Binding-site contacts:
Ligand atom C4 contacts residue ASN205 of chain 1.A at 4.0 Å.
Ligand atom O7 contacts residue MET223 of chain 1.A at 4.3 Å.
Ligand atom C8 contacts residue ASP3 of chain 1.A at 3.4 Å.
Ligand atom C1 contacts residue ASN205 of chain 1.A at 2.3 Å.
Ligand atom N2 contacts residue GLY5 of chain 1.A at 4.0 Å.
Ligand atom C2 contacts residue ASN205 of chain 1.A at 3.2 Å.
Ligand atom O6 contacts residue ASN205 of chain 1.A at 3.2 Å (h-bond).
Ligand atom C8 contacts residue GLY5 of chain 1.A at 2.9 Å.
Ligand atom C5 contacts residue ASN205 of chain 1.A at 3.3 Å.
Ligand atom C3 contacts residue ASN205 of chain 1.A at 4.2 Å.
Ligand atom C7 contacts residue VAL4 of chain 1.A at 3.7 Å (hydrophobic).
Ligand atom N2 contacts residue VAL4 of chain 1.A at 4.3 Å.
Ligand atom O5 contacts residue ASN205 of chain 1.A at 1.9 Å (h-bond).
Ligand atom N2 contacts residue ASN205 of chain 1.A at 4.2 Å.
Ligand atom C7 contacts residue GLY5 of chain 1.A at 4.0 Å.
Ligand atom O7 contacts residue VAL4 of chain 1.A at 4.3 Å.
Ligand atom C6 contacts residue ASN205 of chain 1.A at 3.9 Å.
Ligand atom C8 contacts residue VAL4 of chain 1.A at 2.7 Å (hydrophobic).

A small-molecule ligand and the protein it binds are described below.
Small molecule (SMILES): CC(=O)N[C@@H]1[C@@H](O)[C@H](O)[C@@H](CO)O[C@H]1O

Sequence of chain 1.A:
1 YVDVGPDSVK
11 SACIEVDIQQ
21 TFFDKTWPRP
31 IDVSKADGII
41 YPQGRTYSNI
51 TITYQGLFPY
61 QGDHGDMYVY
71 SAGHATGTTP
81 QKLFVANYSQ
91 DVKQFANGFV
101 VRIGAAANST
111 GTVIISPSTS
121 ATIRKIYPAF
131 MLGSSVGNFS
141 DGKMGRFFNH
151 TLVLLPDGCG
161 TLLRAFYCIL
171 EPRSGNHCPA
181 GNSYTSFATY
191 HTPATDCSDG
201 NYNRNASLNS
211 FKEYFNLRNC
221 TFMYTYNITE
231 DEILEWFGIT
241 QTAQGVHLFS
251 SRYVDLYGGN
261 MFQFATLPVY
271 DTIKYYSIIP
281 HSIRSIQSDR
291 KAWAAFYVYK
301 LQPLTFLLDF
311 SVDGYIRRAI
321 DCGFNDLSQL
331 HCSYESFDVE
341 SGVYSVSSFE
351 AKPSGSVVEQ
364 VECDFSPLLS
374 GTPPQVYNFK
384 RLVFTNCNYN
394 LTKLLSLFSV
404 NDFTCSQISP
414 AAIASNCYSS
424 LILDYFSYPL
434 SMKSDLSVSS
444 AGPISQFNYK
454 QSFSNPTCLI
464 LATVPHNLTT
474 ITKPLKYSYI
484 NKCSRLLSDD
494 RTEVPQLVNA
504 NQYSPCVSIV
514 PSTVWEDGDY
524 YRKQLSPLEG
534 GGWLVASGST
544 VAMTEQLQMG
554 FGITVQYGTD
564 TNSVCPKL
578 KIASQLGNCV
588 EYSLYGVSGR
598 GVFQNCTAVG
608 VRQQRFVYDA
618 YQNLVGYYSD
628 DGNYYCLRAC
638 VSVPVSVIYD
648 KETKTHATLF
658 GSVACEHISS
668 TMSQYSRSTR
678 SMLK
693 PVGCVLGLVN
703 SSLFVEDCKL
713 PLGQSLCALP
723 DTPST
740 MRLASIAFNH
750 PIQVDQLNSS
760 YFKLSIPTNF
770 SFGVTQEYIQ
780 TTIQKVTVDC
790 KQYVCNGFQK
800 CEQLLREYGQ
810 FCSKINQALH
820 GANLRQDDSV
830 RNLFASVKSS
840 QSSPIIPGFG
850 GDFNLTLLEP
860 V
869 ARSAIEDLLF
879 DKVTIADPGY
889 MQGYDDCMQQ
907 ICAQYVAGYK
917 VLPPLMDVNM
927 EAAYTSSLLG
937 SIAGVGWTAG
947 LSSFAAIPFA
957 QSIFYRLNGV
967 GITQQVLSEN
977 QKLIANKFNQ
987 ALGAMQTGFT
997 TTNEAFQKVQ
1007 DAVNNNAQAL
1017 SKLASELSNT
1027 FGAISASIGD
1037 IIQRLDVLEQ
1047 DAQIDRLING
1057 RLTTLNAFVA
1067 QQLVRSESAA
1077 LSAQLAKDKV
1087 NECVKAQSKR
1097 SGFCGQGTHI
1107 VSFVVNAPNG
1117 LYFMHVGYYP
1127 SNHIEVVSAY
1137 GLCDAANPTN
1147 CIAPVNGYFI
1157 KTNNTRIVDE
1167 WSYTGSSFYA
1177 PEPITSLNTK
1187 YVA